A protein and the small-molecule ligand that binds it are described below.
Small molecule (SMILES): CC(=O)N[C@H]1[C@H](O[C@H]2[C@H](O)[C@@H](NC(C)=O)CO[C@@H]2CO)O[C@H](CO)[C@@H](O)[C@@H]1O

Binding-site contacts:
Ligand atom C8 contacts residue ASN99 of chain 1.D at 4.4 Å.
Ligand atom C8 contacts residue SER369 of chain 1.D at 4.4 Å.
Ligand atom C8 contacts residue GLU400 of chain 1.D at 3.4 Å.
Ligand atom C8 contacts residue ASN371 of chain 1.D at 4.3 Å.
Ligand atom O5 contacts residue ASN371 of chain 1.D at 2.4 Å (h-bond).
Ligand atom O7 contacts residue ASN371 of chain 1.D at 2.7 Å (h-bond).
Ligand atom C8 contacts residue ILE399 of chain 1.D at 3.4 Å (hydrophobic).
Ligand atom O7 contacts residue SER398 of chain 1.D at 3.0 Å.
Ligand atom C6 contacts residue NAG1 of chain 1.KA at 3.5 Å.
Ligand atom C7 contacts residue ASN371 of chain 1.D at 3.0 Å.
Ligand atom C4 contacts residue ASN371 of chain 1.D at 4.2 Å.
Ligand atom C7 contacts residue SER398 of chain 1.D at 3.8 Å.
Ligand atom O6 contacts residue NAG1 of chain 1.KA at 3.5 Å (h-bond).
Ligand atom C5 contacts residue ASN371 of chain 1.D at 3.7 Å.
Ligand atom N2 contacts residue ASN371 of chain 1.D at 2.9 Å (h-bond).
Ligand atom N2 contacts residue GLU400 of chain 1.D at 4.0 Å.
Ligand atom C1 contacts residue ASN371 of chain 1.D at 1.4 Å.
Ligand atom C3 contacts residue ASN371 of chain 1.D at 3.8 Å.
Ligand atom C3 contacts residue GLU400 of chain 1.D at 4.4 Å.
Ligand atom C8 contacts residue SER398 of chain 1.D at 3.4 Å.
Ligand atom C2 contacts residue ASN371 of chain 1.D at 2.4 Å.
Ligand atom O3 contacts residue GLU400 of chain 1.D at 3.7 Å.

Sequence of chain 1.D:
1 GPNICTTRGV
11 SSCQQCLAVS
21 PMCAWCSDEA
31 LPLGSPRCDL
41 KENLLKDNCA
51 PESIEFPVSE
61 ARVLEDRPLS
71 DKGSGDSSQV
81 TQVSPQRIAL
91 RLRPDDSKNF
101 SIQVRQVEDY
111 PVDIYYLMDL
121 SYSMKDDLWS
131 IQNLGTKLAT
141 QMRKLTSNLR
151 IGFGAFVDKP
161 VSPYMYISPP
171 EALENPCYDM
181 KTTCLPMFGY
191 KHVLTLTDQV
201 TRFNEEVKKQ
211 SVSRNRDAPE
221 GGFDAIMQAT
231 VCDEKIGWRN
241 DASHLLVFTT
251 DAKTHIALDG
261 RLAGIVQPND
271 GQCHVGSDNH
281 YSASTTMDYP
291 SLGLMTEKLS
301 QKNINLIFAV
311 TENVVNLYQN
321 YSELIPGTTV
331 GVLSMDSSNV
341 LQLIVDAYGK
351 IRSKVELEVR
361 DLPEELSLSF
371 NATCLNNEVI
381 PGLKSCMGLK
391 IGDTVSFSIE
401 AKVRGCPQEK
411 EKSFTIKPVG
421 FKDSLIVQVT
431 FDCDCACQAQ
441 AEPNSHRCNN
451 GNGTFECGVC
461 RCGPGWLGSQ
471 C